The small molecule below binds the protein below.
Small molecule (SMILES): C[C@@H]1N[C@@H](c2cn(-c3ccccc3)nn2)[C@H](O)[C@@H]1O

Sequence of chain 1.A:
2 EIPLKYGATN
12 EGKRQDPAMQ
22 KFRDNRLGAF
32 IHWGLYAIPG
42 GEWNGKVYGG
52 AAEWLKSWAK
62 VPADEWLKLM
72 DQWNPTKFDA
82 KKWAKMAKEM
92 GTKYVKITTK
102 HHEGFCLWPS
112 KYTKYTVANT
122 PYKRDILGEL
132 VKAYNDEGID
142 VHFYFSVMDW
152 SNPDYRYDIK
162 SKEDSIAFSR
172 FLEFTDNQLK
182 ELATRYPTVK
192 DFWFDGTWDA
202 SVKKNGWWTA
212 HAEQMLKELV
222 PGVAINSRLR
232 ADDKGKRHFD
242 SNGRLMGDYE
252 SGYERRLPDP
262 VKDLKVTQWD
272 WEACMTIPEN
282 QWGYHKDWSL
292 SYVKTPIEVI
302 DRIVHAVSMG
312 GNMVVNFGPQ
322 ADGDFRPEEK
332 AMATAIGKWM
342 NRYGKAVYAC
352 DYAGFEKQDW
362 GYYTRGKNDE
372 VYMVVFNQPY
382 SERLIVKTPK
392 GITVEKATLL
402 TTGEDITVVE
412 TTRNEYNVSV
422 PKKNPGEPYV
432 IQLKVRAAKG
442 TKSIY

Binding-site contacts:
Ligand atom CAG contacts residue ASP196 of chain 1.A at 3.9 Å.
Ligand atom CAO contacts residue TRP55 of chain 1.A at 3.8 Å (hydrophobic).
Ligand atom CAR contacts residue TRP199 of chain 1.A at 3.8 Å (hydrophobic).
Ligand atom CAG contacts residue TRP194 of chain 1.A at 3.9 Å (hydrophobic).
Ligand atom CAC contacts residue HIS102 of chain 1.A at 4.0 Å.
Ligand atom NAK contacts residue TRP199 of chain 1.A at 3.7 Å.
Ligand atom CAA contacts residue ASP196 of chain 1.A at 3.7 Å.
Ligand atom OAI contacts residue HIS102 of chain 1.A at 3.4 Å (h-bond).
Ligand atom OAI contacts residue TRP55 of chain 1.A at 3.3 Å (h-bond).
Ligand atom CAJ contacts residue TRP199 of chain 1.A at 3.4 Å (hydrophobic).
Ligand atom NAE contacts residue ASP196 of chain 1.A at 2.8 Å (salt-bridge).
Ligand atom NAE contacts residue GLU255 of chain 1.A at 3.2 Å (salt-bridge).
Ligand atom CAO contacts residue TRP199 of chain 1.A at 4.1 Å (hydrophobic).
Ligand atom CAA contacts residue GLU255 of chain 1.A at 3.2 Å.
Ligand atom NAL contacts residue TRP55 of chain 1.A at 3.5 Å (h-bond).
Ligand atom CAD contacts residue ASP196 of chain 1.A at 3.3 Å.
Ligand atom NAM contacts residue TRP55 of chain 1.A at 3.0 Å (h-bond).
Ligand atom CAG contacts residue GLU255 of chain 1.A at 3.8 Å.
Ligand atom CAC contacts residue GLU54 of chain 1.A at 3.3 Å.
Ligand atom CAA contacts residue TRP283 of chain 1.A at 3.6 Å (hydrophobic).
Ligand atom CAG contacts residue TRP283 of chain 1.A at 3.9 Å (hydrophobic).
Ligand atom CAB contacts residue HIS102 of chain 1.A at 3.8 Å.
Ligand atom CAF contacts residue TRP55 of chain 1.A at 3.8 Å (hydrophobic).
Ligand atom CAB contacts residue TRP283 of chain 1.A at 3.7 Å (hydrophobic).
Ligand atom OAH contacts residue HIS102 of chain 1.A at 2.8 Å (h-bond).
Ligand atom OAH contacts residue ASP196 of chain 1.A at 3.3 Å (salt-bridge).
Ligand atom CAB contacts residue GLU54 of chain 1.A at 4.0 Å.
Ligand atom NAK contacts residue TRP55 of chain 1.A at 3.8 Å.
Ligand atom CAF contacts residue GLU255 of chain 1.A at 4.1 Å.
Ligand atom CAC contacts residue TRP283 of chain 1.A at 3.7 Å (hydrophobic).
Ligand atom CAN contacts residue TRP199 of chain 1.A at 3.7 Å (hydrophobic).
Ligand atom OAI contacts residue TRP283 of chain 1.A at 4.0 Å.
Ligand atom OAH contacts residue TYR145 of chain 1.A at 3.3 Å (h-bond).
Ligand atom OAH contacts residue HIS33 of chain 1.A at 2.7 Å (h-bond).
Ligand atom CAB contacts residue HIS33 of chain 1.A at 3.3 Å.
Ligand atom CAQ contacts residue TRP199 of chain 1.A at 4.1 Å (hydrophobic).
Ligand atom CAD contacts residue GLU255 of chain 1.A at 4.0 Å.
Ligand atom OAI contacts residue GLU54 of chain 1.A at 2.3 Å (salt-bridge).
Ligand atom CAS contacts residue TRP199 of chain 1.A at 3.6 Å (hydrophobic).
Ligand atom CAB contacts residue ASP196 of chain 1.A at 4.0 Å.